Binding-site contacts:
Ligand atom CZ contacts residue SER116 of chain 1.D at 3.3 Å.
Ligand atom CD1 contacts residue SER77 of chain 1.D at 3.3 Å.
Ligand atom CD contacts residue ASN63 of chain 1.D at 3.1 Å.
Ligand atom CA contacts residue SER77 of chain 1.D at 3.2 Å.
Ligand atom O contacts residue LYS146 of chain 1.D at 3.4 Å.
Ligand atom CA contacts residue TYR99 of chain 1.D at 3.6 Å (hydrophobic).
Ligand atom O contacts residue THR143 of chain 1.D at 2.9 Å (h-bond).
Ligand atom N contacts residue TYR7 of chain 1.D at 2.7 Å (h-bond).
Ligand atom CA contacts residue ASN70 of chain 1.D at 3.5 Å.
Ligand atom CG contacts residue GLU76 of chain 1.D at 3.5 Å.
Ligand atom CE1 contacts residue TRP147 of chain 1.D at 3.5 Å (hydrophobic).
Ligand atom OD2 contacts residue TYR74 of chain 1.D at 3.1 Å.
Ligand atom CD contacts residue TYR99 of chain 1.D at 3.4 Å (hydrophobic).
Ligand atom CD1 contacts residue ASN63 of chain 1.D at 3.5 Å.
Ligand atom OH contacts residue SER116 of chain 1.D at 2.8 Å (h-bond).
Ligand atom O contacts residue ILE66 of chain 1.D at 3.1 Å.
Ligand atom CB contacts residue TYR9 of chain 1.D at 3.5 Å (hydrophobic).
Ligand atom CB contacts residue ASN70 of chain 1.D at 3.4 Å.
Ligand atom C contacts residue SER77 of chain 1.D at 3.5 Å.
Ligand atom CG2 contacts residue TRP147 of chain 1.D at 3.5 Å (hydrophobic).
Ligand atom OH contacts residue ARG97 of chain 1.D at 3.4 Å.
Ligand atom OH contacts residue TYR74 of chain 1.D at 3.5 Å (h-bond).
Ligand atom OD2 contacts residue ARG97 of chain 1.D at 3.6 Å (salt-bridge).
Ligand atom CG contacts residue PHE67 of chain 1.D at 3.4 Å (hydrophobic).
Ligand atom CA contacts residue TYR7 of chain 1.D at 3.3 Å (hydrophobic).
Ligand atom O contacts residue TYR159 of chain 1.D at 2.7 Å (h-bond).
Ligand atom CB contacts residue TYR99 of chain 1.D at 3.2 Å (hydrophobic).
Ligand atom N contacts residue TYR171 of chain 1.D at 2.9 Å (h-bond).
Ligand atom O contacts residue ASN70 of chain 1.D at 3.2 Å (h-bond).
Ligand atom CD2 contacts residue ARG62 of chain 1.D at 3.2 Å.
Ligand atom C contacts residue TYR7 of chain 1.D at 3.3 Å (hydrophobic).
Ligand atom CB contacts residue SER77 of chain 1.D at 3.5 Å.
Ligand atom CD1 contacts residue TRP147 of chain 1.D at 3.4 Å (hydrophobic).
Ligand atom O contacts residue THR73 of chain 1.D at 2.8 Å (h-bond).
Ligand atom O contacts residue ASN70 of chain 1.D at 3.4 Å (h-bond).
Ligand atom CE2 contacts residue SER116 of chain 1.D at 3.0 Å.
Ligand atom O contacts residue TYR84 of chain 1.D at 3.0 Å (h-bond).
Ligand atom N contacts residue SER77 of chain 1.D at 2.9 Å (h-bond).
Ligand atom N contacts residue ASN70 of chain 1.D at 2.8 Å (h-bond).
Ligand atom O contacts residue TRP147 of chain 1.D at 2.8 Å (h-bond).

Sequence of chain 1.D:
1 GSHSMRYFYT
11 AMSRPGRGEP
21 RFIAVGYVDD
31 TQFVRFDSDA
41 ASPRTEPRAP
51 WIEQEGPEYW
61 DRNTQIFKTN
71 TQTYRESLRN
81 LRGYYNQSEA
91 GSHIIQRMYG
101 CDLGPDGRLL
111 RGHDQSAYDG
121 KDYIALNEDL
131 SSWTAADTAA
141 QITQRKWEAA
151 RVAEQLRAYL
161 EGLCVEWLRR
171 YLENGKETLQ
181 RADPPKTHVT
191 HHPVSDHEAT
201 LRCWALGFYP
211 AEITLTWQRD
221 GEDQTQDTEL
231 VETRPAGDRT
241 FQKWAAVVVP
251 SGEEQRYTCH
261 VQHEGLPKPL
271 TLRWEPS

This protein binds this small molecule.
Small molecule (SMILES): CC[C@H](C)[C@H](NC(=O)[C@H](CC(=O)O)NC(=O)[C@H](CC(C)C)NC(=O)[C@@H]1CCCN1C(=O)[C@@H]1CCCN1C(=O)[C@@H](N)CC(C)C)C(=O)N[C@H](C(=O)N1CCC[C@H]1C(=O)N[C@H](C=O)Cc1ccc(O)cc1)[C@@H](C)O